Binding-site contacts:
Ligand atom C5 contacts residue ASN714 of chain 1.C at 3.7 Å.
Ligand atom C2 contacts residue ASN714 of chain 1.C at 2.4 Å.
Ligand atom C3 contacts residue LEU919 of chain 1.C at 4.1 Å (hydrophobic).
Ligand atom C7 contacts residue GLN1068 of chain 1.C at 3.9 Å.
Ligand atom C7 contacts residue ASN714 of chain 1.C at 3.2 Å.
Ligand atom C6 contacts residue GLN923 of chain 1.C at 4.2 Å.
Ligand atom C8 contacts residue ASN714 of chain 1.C at 4.4 Å.
Ligand atom O5 contacts residue ASN714 of chain 1.C at 2.4 Å (h-bond).
Ligand atom C1 contacts residue ASN714 of chain 1.C at 1.4 Å.
Ligand atom O7 contacts residue LEU919 of chain 1.C at 4.1 Å.
Ligand atom C3 contacts residue ASN714 of chain 1.C at 3.8 Å.
Ligand atom N2 contacts residue ASN714 of chain 1.C at 2.9 Å (h-bond).
Ligand atom C8 contacts residue GLN923 of chain 1.C at 4.3 Å.
Ligand atom O7 contacts residue ASN714 of chain 1.C at 3.1 Å (h-bond).
Ligand atom C1 contacts residue GLN1068 of chain 1.C at 3.4 Å.
Ligand atom C8 contacts residue THR713 of chain 1.C at 4.5 Å.
Ligand atom C4 contacts residue ASN714 of chain 1.C at 4.2 Å.
Ligand atom O5 contacts residue GLN1068 of chain 1.C at 3.6 Å (h-bond).
Ligand atom N2 contacts residue GLN1068 of chain 1.C at 4.4 Å.
Ligand atom C5 contacts residue LEU919 of chain 1.C at 4.5 Å (hydrophobic).
Ligand atom O4 contacts residue LEU919 of chain 1.C at 4.4 Å.
Ligand atom C2 contacts residue GLN1068 of chain 1.C at 3.8 Å.
Ligand atom O7 contacts residue GLN1068 of chain 1.C at 2.7 Å (h-bond).

The small molecule below binds the protein below.
Small molecule (SMILES): CC(=O)N[C@H]1[C@H](O[C@H]2[C@H](O)[C@@H](NC(C)=O)CO[C@@H]2CO)O[C@H](CO)[C@@H](O)[C@@H]1O

Sequence of chain 1.C:
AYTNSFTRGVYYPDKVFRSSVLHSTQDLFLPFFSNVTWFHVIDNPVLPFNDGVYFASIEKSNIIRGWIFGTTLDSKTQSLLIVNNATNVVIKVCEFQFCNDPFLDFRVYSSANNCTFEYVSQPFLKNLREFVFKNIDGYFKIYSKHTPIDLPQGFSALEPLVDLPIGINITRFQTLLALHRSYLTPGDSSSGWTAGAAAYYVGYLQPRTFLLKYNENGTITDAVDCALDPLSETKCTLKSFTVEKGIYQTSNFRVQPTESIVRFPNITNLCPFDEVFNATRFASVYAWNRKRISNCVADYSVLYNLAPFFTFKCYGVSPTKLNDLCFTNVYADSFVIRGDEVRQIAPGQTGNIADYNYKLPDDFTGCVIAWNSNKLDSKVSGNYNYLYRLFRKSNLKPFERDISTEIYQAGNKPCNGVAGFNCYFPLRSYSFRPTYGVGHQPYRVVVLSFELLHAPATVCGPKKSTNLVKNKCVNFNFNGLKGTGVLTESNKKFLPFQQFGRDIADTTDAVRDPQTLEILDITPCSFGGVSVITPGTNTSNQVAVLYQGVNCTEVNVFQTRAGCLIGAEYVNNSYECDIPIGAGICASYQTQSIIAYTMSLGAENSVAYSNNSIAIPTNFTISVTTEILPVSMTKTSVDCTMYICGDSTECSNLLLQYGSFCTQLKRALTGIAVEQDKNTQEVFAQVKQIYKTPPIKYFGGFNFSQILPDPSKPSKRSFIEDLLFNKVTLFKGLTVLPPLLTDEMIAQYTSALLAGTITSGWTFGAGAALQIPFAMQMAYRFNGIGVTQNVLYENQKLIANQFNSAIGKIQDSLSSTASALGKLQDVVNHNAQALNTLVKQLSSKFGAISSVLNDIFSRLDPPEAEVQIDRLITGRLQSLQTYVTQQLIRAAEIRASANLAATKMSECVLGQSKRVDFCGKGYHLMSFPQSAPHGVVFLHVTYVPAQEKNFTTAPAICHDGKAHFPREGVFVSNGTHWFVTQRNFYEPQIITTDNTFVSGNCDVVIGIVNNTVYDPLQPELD